The small molecule below binds the protein below.
Small molecule (SMILES): Clc1cccc(-c2c[nH]c3ncnc(N4CCOCC4)c23)c1

Binding-site contacts:
Ligand atom C10 contacts residue SER110 of chain 1.B at 3.9 Å.
Ligand atom C14 contacts residue LEU157 of chain 1.B at 3.7 Å (hydrophobic).
Ligand atom C7 contacts residue ALA58 of chain 1.B at 3.8 Å (hydrophobic).
Ligand atom C7 contacts residue LEU157 of chain 1.B at 3.9 Å (hydrophobic).
Ligand atom N1 contacts residue LEU37 of chain 1.B at 3.9 Å.
Ligand atom N contacts residue LEU157 of chain 1.B at 4.0 Å.
Ligand atom C8 contacts residue CYS106 of chain 1.B at 3.2 Å (hydrophobic).
Ligand atom C6 contacts residue LEU157 of chain 1.B at 3.8 Å (hydrophobic).
Ligand atom C3 contacts residue ALA167 of chain 1.B at 3.8 Å (hydrophobic).
Ligand atom N1 contacts residue CYS106 of chain 1.B at 3.5 Å (h-bond).
Ligand atom N contacts residue ALA58 of chain 1.B at 3.1 Å.
Ligand atom N2 contacts residue LEU37 of chain 1.B at 3.9 Å.
Ligand atom C11 contacts residue LEU37 of chain 1.B at 3.8 Å (hydrophobic).
Ligand atom C6 contacts residue ALA58 of chain 1.B at 3.5 Å (hydrophobic).
Ligand atom N1 contacts residue TYR105 of chain 1.B at 3.5 Å.
Ligand atom C8 contacts residue LEU37 of chain 1.B at 3.6 Å (hydrophobic).
Ligand atom C3 contacts residue LEU157 of chain 1.B at 3.8 Å (hydrophobic).
Ligand atom C10 contacts residue LEU157 of chain 1.B at 3.7 Å (hydrophobic).
Ligand atom C12 contacts residue LEU37 of chain 1.B at 3.5 Å (hydrophobic).
Ligand atom C2 contacts residue ALA167 of chain 1.B at 3.8 Å (hydrophobic).
Ligand atom C15 contacts residue MET103 of chain 1.B at 3.8 Å (hydrophobic).
Ligand atom C12 contacts residue GLY38 of chain 1.B at 3.3 Å.
Ligand atom C10 contacts residue ASP113 of chain 1.B at 3.9 Å.
Ligand atom C11 contacts residue SER110 of chain 1.B at 3.8 Å.
Ligand atom C13 contacts residue VAL45 of chain 1.B at 4.0 Å (hydrophobic).
Ligand atom C15 contacts residue VAL45 of chain 1.B at 3.7 Å (hydrophobic).
Ligand atom N2 contacts residue GLY109 of chain 1.B at 3.9 Å.
Ligand atom O contacts residue GLU39 of chain 1.B at 3.8 Å.
Ligand atom C8 contacts residue TYR105 of chain 1.B at 4.0 Å (hydrophobic).
Ligand atom O contacts residue LEU37 of chain 1.B at 3.8 Å.
Ligand atom C5 contacts residue VAL45 of chain 1.B at 3.9 Å (hydrophobic).
Ligand atom C12 contacts residue GLU39 of chain 1.B at 4.0 Å.
Ligand atom C5 contacts residue LEU157 of chain 1.B at 3.6 Å (hydrophobic).
Ligand atom C6 contacts residue GLU104 of chain 1.B at 3.9 Å.
Ligand atom C11 contacts residue ASP113 of chain 1.B at 3.1 Å.
Ligand atom C1 contacts residue ASP168 of chain 1.B at 3.5 Å.
Ligand atom N contacts residue GLU104 of chain 1.B at 3.3 Å (salt-bridge).
Ligand atom CL contacts residue ASP168 of chain 1.B at 4.0 Å.
Ligand atom C contacts residue VAL45 of chain 1.B at 3.8 Å (hydrophobic).
Ligand atom O contacts residue GLY38 of chain 1.B at 3.9 Å.

Sequence of chain 1.B:
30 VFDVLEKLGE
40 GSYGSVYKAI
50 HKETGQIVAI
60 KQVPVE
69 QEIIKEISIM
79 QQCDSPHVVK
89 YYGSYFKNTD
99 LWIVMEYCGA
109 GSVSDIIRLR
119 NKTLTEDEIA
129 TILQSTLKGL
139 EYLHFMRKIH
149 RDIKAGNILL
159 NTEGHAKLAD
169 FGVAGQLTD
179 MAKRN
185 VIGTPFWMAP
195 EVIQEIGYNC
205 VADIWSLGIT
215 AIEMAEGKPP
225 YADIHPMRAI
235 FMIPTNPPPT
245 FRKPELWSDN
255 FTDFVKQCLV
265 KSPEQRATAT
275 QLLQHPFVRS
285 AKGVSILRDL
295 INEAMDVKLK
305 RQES